Sequence of chain 4.A:
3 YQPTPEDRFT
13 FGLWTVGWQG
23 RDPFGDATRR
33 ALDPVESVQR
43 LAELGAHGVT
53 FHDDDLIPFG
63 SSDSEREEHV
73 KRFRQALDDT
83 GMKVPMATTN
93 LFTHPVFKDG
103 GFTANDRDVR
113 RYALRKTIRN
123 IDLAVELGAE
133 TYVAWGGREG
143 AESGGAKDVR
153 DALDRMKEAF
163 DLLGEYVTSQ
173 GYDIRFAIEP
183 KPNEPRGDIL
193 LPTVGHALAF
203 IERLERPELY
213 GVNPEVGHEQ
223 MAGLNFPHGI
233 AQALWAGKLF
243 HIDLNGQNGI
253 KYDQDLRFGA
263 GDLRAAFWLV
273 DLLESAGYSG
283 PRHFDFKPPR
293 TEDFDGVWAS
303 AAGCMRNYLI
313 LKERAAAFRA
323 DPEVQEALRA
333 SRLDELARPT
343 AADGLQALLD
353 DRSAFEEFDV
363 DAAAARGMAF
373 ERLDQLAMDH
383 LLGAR

A small-molecule ligand and the protein it binds are described below.
Small molecule (SMILES): O=C[C@H](O)[C@@H](O)[C@H](O)CO

Binding-site contacts:
Ligand atom O2 contacts residue THR90 of chain 4.A at 3.8 Å.
Ligand atom C2 contacts residue GLU181 of chain 4.A at 3.6 Å.
Ligand atom O5 contacts residue GLU217 of chain 4.A at 3.2 Å (salt-bridge).
Ligand atom O1 contacts residue HIS54 of chain 4.A at 2.8 Å (h-bond).
Ligand atom C5 contacts residue HIS220 of chain 4.A at 4.0 Å.
Ligand atom O5 contacts residue HIS220 of chain 4.A at 3.1 Å.
Ligand atom O3 contacts residue MN1 of chain 4.D at 2.3 Å.
Ligand atom C4 contacts residue ASP287 of chain 4.A at 3.2 Å.
Ligand atom C4 contacts residue TRP137 of chain 4.A at 4.2 Å (hydrophobic).
Ligand atom O4 contacts residue ASP287 of chain 4.A at 2.6 Å (salt-bridge).
Ligand atom O4 contacts residue MN1 of chain 4.D at 3.6 Å.
Ligand atom O2 contacts residue GLU181 of chain 4.A at 3.2 Å (salt-bridge).
Ligand atom O2 contacts residue VAL135 of chain 4.A at 3.5 Å.
Ligand atom C3 contacts residue ASP287 of chain 4.A at 3.7 Å.
Ligand atom C5 contacts residue ASP287 of chain 4.A at 3.5 Å.
Ligand atom O3 contacts residue ASP287 of chain 4.A at 3.1 Å (salt-bridge).
Ligand atom O4 contacts residue TRP16 of chain 4.A at 3.0 Å (h-bond).
Ligand atom C3 contacts residue MN1 of chain 4.D at 3.2 Å.
Ligand atom O5 contacts residue MN1 of chain 4.C at 4.0 Å.
Ligand atom C2 contacts residue TRP137 of chain 4.A at 4.0 Å (hydrophobic).
Ligand atom C2 contacts residue HIS54 of chain 4.A at 3.6 Å.
Ligand atom C1 contacts residue TRP137 of chain 4.A at 3.8 Å (hydrophobic).
Ligand atom C5 contacts residue MN1 of chain 4.D at 3.2 Å.
Ligand atom O5 contacts residue GLU181 of chain 4.A at 2.8 Å (salt-bridge).
Ligand atom C3 contacts residue GLU181 of chain 4.A at 3.3 Å.
Ligand atom O2 contacts residue TRP137 of chain 4.A at 4.0 Å.
Ligand atom O1 contacts residue TRP137 of chain 4.A at 3.5 Å.
Ligand atom O3 contacts residue GLU181 of chain 4.A at 2.5 Å (salt-bridge).
Ligand atom O3 contacts residue ASP245 of chain 4.A at 3.3 Å (salt-bridge).
Ligand atom C5 contacts residue TRP137 of chain 4.A at 3.9 Å (hydrophobic).
Ligand atom C1 contacts residue PHE94 of chain 4.A at 4.1 Å (hydrophobic).
Ligand atom C4 contacts residue MN1 of chain 4.D at 3.6 Å.
Ligand atom C5 contacts residue GLU181 of chain 4.A at 3.6 Å.
Ligand atom C1 contacts residue HIS54 of chain 4.A at 2.8 Å.
Ligand atom O1 contacts residue PHE94 of chain 4.A at 3.6 Å.
Ligand atom O1 contacts residue THR90 of chain 4.A at 4.1 Å.
Ligand atom O5 contacts residue MN1 of chain 4.D at 2.3 Å.
Ligand atom C3 contacts residue TRP137 of chain 4.A at 4.0 Å (hydrophobic).
Ligand atom O2 contacts residue HIS54 of chain 4.A at 4.2 Å.
Ligand atom O5 contacts residue ASP287 of chain 4.A at 3.0 Å (salt-bridge).